Sequence of chain 1.A:
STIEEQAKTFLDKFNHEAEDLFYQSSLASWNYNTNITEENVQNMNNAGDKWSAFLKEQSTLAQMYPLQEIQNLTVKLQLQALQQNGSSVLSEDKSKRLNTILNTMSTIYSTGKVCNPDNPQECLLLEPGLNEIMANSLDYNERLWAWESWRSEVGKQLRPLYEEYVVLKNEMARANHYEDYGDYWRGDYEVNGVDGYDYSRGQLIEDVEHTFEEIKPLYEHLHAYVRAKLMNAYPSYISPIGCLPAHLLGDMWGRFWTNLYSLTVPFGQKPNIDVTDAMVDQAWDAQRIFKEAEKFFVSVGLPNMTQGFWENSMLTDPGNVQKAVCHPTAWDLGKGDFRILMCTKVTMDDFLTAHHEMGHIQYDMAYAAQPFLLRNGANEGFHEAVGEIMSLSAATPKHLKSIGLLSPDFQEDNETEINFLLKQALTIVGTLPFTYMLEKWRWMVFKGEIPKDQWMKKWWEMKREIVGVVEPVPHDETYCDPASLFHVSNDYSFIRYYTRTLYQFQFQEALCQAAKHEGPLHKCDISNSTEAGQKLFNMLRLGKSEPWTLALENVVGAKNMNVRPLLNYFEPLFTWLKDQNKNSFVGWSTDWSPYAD

A protein and the small-molecule ligand that binds it are described below.
Small molecule (SMILES): CC(=O)N[C@@H]1[C@@H](O)[C@H](O)[C@@H](CO)O[C@H]1O

Binding-site contacts:
Ligand atom C3 contacts residue ASN547 of chain 1.A at 3.8 Å.
Ligand atom C5 contacts residue ASN547 of chain 1.A at 3.7 Å.
Ligand atom C8 contacts residue SER546 of chain 1.A at 3.7 Å.
Ligand atom C7 contacts residue ASN547 of chain 1.A at 3.9 Å.
Ligand atom C3 contacts residue SER421 of chain 1.A at 3.3 Å.
Ligand atom O3 contacts residue SER421 of chain 1.A at 2.4 Å (h-bond).
Ligand atom N2 contacts residue ASN547 of chain 1.A at 2.9 Å (h-bond).
Ligand atom N2 contacts residue SER421 of chain 1.A at 3.4 Å (h-bond).
Ligand atom C7 contacts residue SER421 of chain 1.A at 3.1 Å.
Ligand atom C1 contacts residue ASN547 of chain 1.A at 1.4 Å.
Ligand atom O5 contacts residue ASN547 of chain 1.A at 2.4 Å (h-bond).
Ligand atom C8 contacts residue ASP544 of chain 1.A at 3.2 Å.
Ligand atom O7 contacts residue ASN547 of chain 1.A at 4.4 Å.
Ligand atom C2 contacts residue ASN547 of chain 1.A at 2.5 Å.
Ligand atom C4 contacts residue ASN547 of chain 1.A at 4.2 Å.
Ligand atom N2 contacts residue SER546 of chain 1.A at 4.4 Å.
Ligand atom C8 contacts residue HIS418 of chain 1.A at 4.4 Å.
Ligand atom O7 contacts residue SER421 of chain 1.A at 3.3 Å (h-bond).
Ligand atom C8 contacts residue SER421 of chain 1.A at 3.5 Å.
Ligand atom C2 contacts residue SER421 of chain 1.A at 3.9 Å.